The small molecule below binds the protein below.
Small molecule (SMILES): CC(=O)N[C@@H]1[C@@H](O)[C@H](O)[C@@H](CO)O[C@H]1O

Binding-site contacts:
Ligand atom C7 contacts residue ARG140 of chain 2.A at 4.1 Å.
Ligand atom C8 contacts residue ALA141 of chain 2.A at 3.8 Å (hydrophobic).
Ligand atom O6 contacts residue ASN144 of chain 2.A at 4.4 Å.
Ligand atom O5 contacts residue ARG140 of chain 2.A at 4.2 Å.
Ligand atom C1 contacts residue ARG140 of chain 2.A at 3.4 Å.
Ligand atom C1 contacts residue ASN144 of chain 2.A at 2.8 Å.
Ligand atom C5 contacts residue ARG140 of chain 2.A at 4.1 Å.
Ligand atom O5 contacts residue MET148 of chain 2.A at 4.1 Å.
Ligand atom O7 contacts residue VAL458 of chain 2.A at 4.5 Å.
Ligand atom O7 contacts residue ALA141 of chain 2.A at 4.1 Å.
Ligand atom C7 contacts residue ASN144 of chain 2.A at 4.4 Å.
Ligand atom O5 contacts residue ASN144 of chain 2.A at 2.5 Å (h-bond).
Ligand atom N2 contacts residue ARG140 of chain 2.A at 3.6 Å.
Ligand atom N2 contacts residue ASN144 of chain 2.A at 4.3 Å.
Ligand atom C2 contacts residue ARG140 of chain 2.A at 4.4 Å.
Ligand atom O6 contacts residue MET148 of chain 2.A at 3.7 Å.
Ligand atom C6 contacts residue ASN144 of chain 2.A at 4.3 Å.
Ligand atom C8 contacts residue ARG140 of chain 2.A at 4.0 Å.
Ligand atom C2 contacts residue ASN144 of chain 2.A at 3.5 Å.
Ligand atom C5 contacts residue ASN144 of chain 2.A at 3.9 Å.
Ligand atom C7 contacts residue ALA141 of chain 2.A at 4.3 Å (hydrophobic).
Ligand atom C6 contacts residue MET148 of chain 2.A at 4.0 Å (hydrophobic).
Ligand atom C8 contacts residue PRO137 of chain 2.A at 3.2 Å (hydrophobic).
Ligand atom O7 contacts residue ASN144 of chain 2.A at 3.9 Å.

Sequence of chain 2.A:
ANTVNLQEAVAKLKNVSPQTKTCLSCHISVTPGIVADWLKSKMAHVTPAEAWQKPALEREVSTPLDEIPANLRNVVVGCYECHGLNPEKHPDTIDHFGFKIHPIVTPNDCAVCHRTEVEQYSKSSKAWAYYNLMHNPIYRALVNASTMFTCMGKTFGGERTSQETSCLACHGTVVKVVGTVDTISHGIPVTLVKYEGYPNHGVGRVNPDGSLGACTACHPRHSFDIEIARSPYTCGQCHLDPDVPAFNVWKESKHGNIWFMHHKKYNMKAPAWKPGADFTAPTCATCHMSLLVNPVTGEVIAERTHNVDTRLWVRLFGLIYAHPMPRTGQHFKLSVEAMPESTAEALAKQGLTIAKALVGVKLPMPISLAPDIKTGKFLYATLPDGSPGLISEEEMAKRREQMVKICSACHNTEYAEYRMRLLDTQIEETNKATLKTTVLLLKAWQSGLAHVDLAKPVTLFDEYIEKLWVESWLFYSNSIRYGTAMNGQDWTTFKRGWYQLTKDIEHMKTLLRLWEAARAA